Binding-site contacts:
Ligand atom C8 contacts residue ARG296 of chain 4.A at 4.2 Å.
Ligand atom C6 contacts residue ASN189 of chain 4.A at 4.3 Å.
Ligand atom C1 contacts residue ASN189 of chain 4.A at 1.4 Å.
Ligand atom C6 contacts residue THR265 of chain 4.A at 3.8 Å.
Ligand atom C3 contacts residue HIS187 of chain 4.A at 3.8 Å.
Ligand atom N2 contacts residue HIS187 of chain 4.A at 4.2 Å.
Ligand atom O5 contacts residue THR265 of chain 4.A at 3.3 Å (h-bond).
Ligand atom O5 contacts residue THR267 of chain 4.A at 4.3 Å.
Ligand atom O6 contacts residue THR265 of chain 4.A at 3.6 Å (h-bond).
Ligand atom C6 contacts residue THR267 of chain 4.A at 4.1 Å.
Ligand atom C5 contacts residue THR265 of chain 4.A at 4.1 Å.
Ligand atom C5 contacts residue ASN189 of chain 4.A at 2.9 Å.
Ligand atom C4 contacts residue ASN189 of chain 4.A at 3.6 Å.
Ligand atom O6 contacts residue THR267 of chain 4.A at 3.4 Å.
Ligand atom C1 contacts residue THR265 of chain 4.A at 4.2 Å.
Ligand atom C5 contacts residue THR267 of chain 4.A at 3.6 Å.
Ligand atom C2 contacts residue ASN189 of chain 4.A at 2.5 Å.
Ligand atom N2 contacts residue ASN189 of chain 4.A at 2.8 Å (h-bond).
Ligand atom C8 contacts residue THR155 of chain 4.A at 3.7 Å.
Ligand atom O5 contacts residue ASN189 of chain 4.A at 2.4 Å (h-bond).
Ligand atom C8 contacts residue HIS187 of chain 4.A at 4.5 Å.
Ligand atom C3 contacts residue ASN189 of chain 4.A at 3.1 Å.
Ligand atom O3 contacts residue ASN189 of chain 4.A at 4.4 Å.
Ligand atom O3 contacts residue HIS187 of chain 4.A at 3.8 Å.
Ligand atom C7 contacts residue ASN189 of chain 4.A at 4.0 Å.

The protein below binds the small molecule below.
Small molecule (SMILES): CC(=O)N[C@@H]1[C@@H](O)[C@H](O)[C@@H](CO)O[C@H]1O

Sequence of chain 4.A:
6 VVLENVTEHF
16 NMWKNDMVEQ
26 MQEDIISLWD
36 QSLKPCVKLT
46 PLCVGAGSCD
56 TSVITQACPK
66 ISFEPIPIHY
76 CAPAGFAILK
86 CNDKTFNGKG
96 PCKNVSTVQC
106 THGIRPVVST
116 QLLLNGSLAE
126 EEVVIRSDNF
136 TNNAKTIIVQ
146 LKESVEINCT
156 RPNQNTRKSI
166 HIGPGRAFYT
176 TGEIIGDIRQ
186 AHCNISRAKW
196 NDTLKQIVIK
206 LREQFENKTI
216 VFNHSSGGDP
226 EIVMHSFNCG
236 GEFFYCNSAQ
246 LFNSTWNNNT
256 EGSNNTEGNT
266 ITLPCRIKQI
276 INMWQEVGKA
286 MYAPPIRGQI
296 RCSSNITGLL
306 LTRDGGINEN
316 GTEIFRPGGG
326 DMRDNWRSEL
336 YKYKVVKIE